Sequence of chain 1.A:
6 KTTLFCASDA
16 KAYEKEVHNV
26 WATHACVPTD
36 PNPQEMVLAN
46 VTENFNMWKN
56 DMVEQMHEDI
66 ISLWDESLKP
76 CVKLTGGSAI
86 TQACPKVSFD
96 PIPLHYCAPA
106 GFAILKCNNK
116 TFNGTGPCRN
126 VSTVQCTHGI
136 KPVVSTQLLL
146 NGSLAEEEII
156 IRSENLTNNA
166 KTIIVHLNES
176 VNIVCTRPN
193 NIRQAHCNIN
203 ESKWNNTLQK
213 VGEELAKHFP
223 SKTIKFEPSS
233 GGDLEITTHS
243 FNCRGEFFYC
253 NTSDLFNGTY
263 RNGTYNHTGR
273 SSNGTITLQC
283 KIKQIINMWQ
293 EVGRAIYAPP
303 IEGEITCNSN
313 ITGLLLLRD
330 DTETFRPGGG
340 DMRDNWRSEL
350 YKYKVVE

The protein below binds the small molecule below.
Small molecule (SMILES): CC(=O)N[C@@H]1[C@@H](O)[C@H](O)[C@@H](CO)O[C@H]1O

Binding-site contacts:
Ligand atom O6 contacts residue GLU153 of chain 1.A at 3.7 Å.
Ligand atom O5 contacts residue ASN173 of chain 1.A at 2.5 Å (h-bond).
Ligand atom C1 contacts residue GLU153 of chain 1.A at 3.9 Å.
Ligand atom C4 contacts residue ASN173 of chain 1.A at 4.3 Å.
Ligand atom C5 contacts residue LYS212 of chain 1.A at 4.0 Å.
Ligand atom C1 contacts residue ASN173 of chain 1.A at 1.4 Å.
Ligand atom O5 contacts residue ILE154 of chain 1.A at 3.2 Å (h-bond).
Ligand atom O6 contacts residue ILE154 of chain 1.A at 3.1 Å (h-bond).
Ligand atom O5 contacts residue GLU152 of chain 1.A at 4.2 Å.
Ligand atom C1 contacts residue GLU152 of chain 1.A at 3.6 Å.
Ligand atom O4 contacts residue LYS212 of chain 1.A at 3.5 Å.
Ligand atom C3 contacts residue ASN173 of chain 1.A at 3.8 Å.
Ligand atom C6 contacts residue GLU216 of chain 1.A at 3.1 Å.
Ligand atom C2 contacts residue GLU152 of chain 1.A at 3.7 Å.
Ligand atom C4 contacts residue LYS212 of chain 1.A at 4.3 Å.
Ligand atom C1 contacts residue ILE154 of chain 1.A at 3.9 Å (hydrophobic).
Ligand atom C7 contacts residue ASN173 of chain 1.A at 3.5 Å.
Ligand atom C5 contacts residue ASN173 of chain 1.A at 3.7 Å.
Ligand atom C5 contacts residue ILE154 of chain 1.A at 4.3 Å (hydrophobic).
Ligand atom O6 contacts residue GLU216 of chain 1.A at 2.3 Å (salt-bridge).
Ligand atom C7 contacts residue GLU174 of chain 1.A at 3.8 Å.
Ligand atom C6 contacts residue ILE154 of chain 1.A at 4.2 Å (hydrophobic).
Ligand atom C8 contacts residue GLU174 of chain 1.A at 2.8 Å.
Ligand atom C8 contacts residue ASN173 of chain 1.A at 4.1 Å.
Ligand atom O7 contacts residue GLU174 of chain 1.A at 4.1 Å.
Ligand atom C6 contacts residue LYS212 of chain 1.A at 4.3 Å.
Ligand atom C2 contacts residue GLU153 of chain 1.A at 4.4 Å.
Ligand atom O7 contacts residue ASN173 of chain 1.A at 4.3 Å.
Ligand atom N2 contacts residue GLU152 of chain 1.A at 3.8 Å.
Ligand atom C2 contacts residue ASN173 of chain 1.A at 2.4 Å.
Ligand atom O5 contacts residue GLU153 of chain 1.A at 3.5 Å.
Ligand atom N2 contacts residue ASN173 of chain 1.A at 2.8 Å (h-bond).